Sequence of chain 1.B:
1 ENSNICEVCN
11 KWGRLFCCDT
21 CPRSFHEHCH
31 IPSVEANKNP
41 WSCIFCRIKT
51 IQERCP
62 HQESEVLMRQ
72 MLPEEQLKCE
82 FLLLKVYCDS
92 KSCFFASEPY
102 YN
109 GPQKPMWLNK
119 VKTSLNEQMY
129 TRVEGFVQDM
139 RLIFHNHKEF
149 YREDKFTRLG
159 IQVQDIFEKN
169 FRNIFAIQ

Binding-site contacts:
Ligand atom C09 contacts residue SER91 of chain 1.B at 4.0 Å.
Ligand atom C08 contacts residue TYR88 of chain 1.B at 3.9 Å (hydrophobic).
Ligand atom C08 contacts residue SER93 of chain 1.B at 4.1 Å.
Ligand atom C07 contacts residue SER91 of chain 1.B at 3.5 Å.
Ligand atom C09 contacts residue ASN10 of chain 1.B at 2.5 Å.
Ligand atom C06 contacts residue SER91 of chain 1.B at 3.5 Å.
Ligand atom C05 contacts residue SER91 of chain 1.B at 3.6 Å.
Ligand atom C07 contacts residue CYS9 of chain 1.B at 3.9 Å (hydrophobic).
Ligand atom C07 contacts residue ASP90 of chain 1.B at 3.8 Å.
Ligand atom O11 contacts residue CYS9 of chain 1.B at 3.5 Å (h-bond).
Ligand atom C04 contacts residue SER91 of chain 1.B at 4.0 Å.
Ligand atom C06 contacts residue CYS89 of chain 1.B at 4.4 Å (hydrophobic).
Ligand atom C06 contacts residue CYS9 of chain 1.B at 3.7 Å (hydrophobic).
Ligand atom O10 contacts residue SER91 of chain 1.B at 4.0 Å.
Ligand atom O10 contacts residue CYS9 of chain 1.B at 4.2 Å.
Ligand atom C01 contacts residue CYS94 of chain 1.B at 3.6 Å (hydrophobic).
Ligand atom O10 contacts residue VAL8 of chain 1.B at 3.0 Å (h-bond).
Ligand atom O10 contacts residue ASP90 of chain 1.B at 4.3 Å.
Ligand atom C03 contacts residue SER91 of chain 1.B at 4.0 Å.
Ligand atom O11 contacts residue VAL8 of chain 1.B at 4.5 Å.
Ligand atom C06 contacts residue ASN10 of chain 1.B at 3.8 Å.
Ligand atom C04 contacts residue CYS9 of chain 1.B at 4.3 Å (hydrophobic).
Ligand atom C07 contacts residue TYR88 of chain 1.B at 3.6 Å (hydrophobic).
Ligand atom O10 contacts residue ASN10 of chain 1.B at 2.5 Å (h-bond).
Ligand atom C06 contacts residue VAL8 of chain 1.B at 3.9 Å (hydrophobic).
Ligand atom C05 contacts residue CYS9 of chain 1.B at 3.6 Å (hydrophobic).
Ligand atom C08 contacts residue ASP90 of chain 1.B at 4.0 Å.
Ligand atom C07 contacts residue CYS89 of chain 1.B at 4.1 Å (hydrophobic).
Ligand atom C07 contacts residue VAL8 of chain 1.B at 3.6 Å (hydrophobic).
Ligand atom N02 contacts residue CYS94 of chain 1.B at 3.7 Å.
Ligand atom C09 contacts residue CYS89 of chain 1.B at 3.7 Å (hydrophobic).
Ligand atom O11 contacts residue ASN10 of chain 1.B at 2.1 Å (h-bond).
Ligand atom C08 contacts residue CYS9 of chain 1.B at 4.5 Å (hydrophobic).
Ligand atom C06 contacts residue ASP90 of chain 1.B at 4.5 Å.
Ligand atom C09 contacts residue VAL8 of chain 1.B at 3.5 Å (hydrophobic).
Ligand atom N02 contacts residue SER91 of chain 1.B at 4.2 Å.
Ligand atom O11 contacts residue SER91 of chain 1.B at 4.3 Å.
Ligand atom C09 contacts residue CYS9 of chain 1.B at 3.7 Å (hydrophobic).
Ligand atom C08 contacts residue SER91 of chain 1.B at 3.7 Å.
Ligand atom O10 contacts residue CYS89 of chain 1.B at 2.6 Å (h-bond).

The protein below binds the small molecule below.
Small molecule (SMILES): CNc1ccc(C(=O)O)cc1